Sequence of chain 13.C:
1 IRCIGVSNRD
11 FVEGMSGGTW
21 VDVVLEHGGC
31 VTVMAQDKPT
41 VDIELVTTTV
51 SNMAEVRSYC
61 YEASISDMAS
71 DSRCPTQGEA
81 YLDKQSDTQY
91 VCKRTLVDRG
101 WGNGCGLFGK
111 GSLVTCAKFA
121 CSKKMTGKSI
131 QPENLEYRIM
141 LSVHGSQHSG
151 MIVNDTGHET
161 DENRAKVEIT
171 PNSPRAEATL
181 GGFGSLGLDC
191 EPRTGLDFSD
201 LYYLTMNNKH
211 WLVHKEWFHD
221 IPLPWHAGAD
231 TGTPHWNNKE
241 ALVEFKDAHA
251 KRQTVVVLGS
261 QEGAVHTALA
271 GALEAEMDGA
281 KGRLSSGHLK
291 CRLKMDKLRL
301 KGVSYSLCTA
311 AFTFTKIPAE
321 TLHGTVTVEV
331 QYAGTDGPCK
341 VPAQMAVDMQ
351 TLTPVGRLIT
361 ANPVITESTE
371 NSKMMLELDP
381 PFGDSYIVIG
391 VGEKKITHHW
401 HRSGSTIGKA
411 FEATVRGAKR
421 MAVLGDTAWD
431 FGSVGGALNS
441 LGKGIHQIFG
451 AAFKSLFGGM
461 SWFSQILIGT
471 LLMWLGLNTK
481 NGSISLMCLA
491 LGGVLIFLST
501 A

Binding-site contacts:
Ligand atom C2 contacts residue LEU96 of chain 13.H at 3.6 Å (hydrophobic).
Ligand atom C8 contacts residue GLY150 of chain 13.C at 3.8 Å.
Ligand atom C3 contacts residue SER95 of chain 13.H at 3.2 Å.
Ligand atom C1 contacts residue LEU96 of chain 13.H at 3.9 Å (hydrophobic).
Ligand atom O7 contacts residue GLY150 of chain 13.C at 2.8 Å (h-bond).
Ligand atom C4 contacts residue LEU96 of chain 13.H at 4.3 Å (hydrophobic).
Ligand atom C1 contacts residue SER95 of chain 13.H at 3.6 Å.
Ligand atom C7 contacts residue SER95 of chain 13.H at 3.5 Å.
Ligand atom C7 contacts residue ASN154 of chain 13.C at 3.4 Å.
Ligand atom O5 contacts residue ASN154 of chain 13.C at 4.0 Å.
Ligand atom C2 contacts residue MET151 of chain 13.C at 4.1 Å (hydrophobic).
Ligand atom C8 contacts residue ASN154 of chain 13.C at 4.2 Å.
Ligand atom C8 contacts residue ASP94 of chain 13.H at 3.5 Å.
Ligand atom O5 contacts residue LEU96 of chain 13.H at 4.5 Å.
Ligand atom N2 contacts residue SER95 of chain 13.H at 2.6 Å (h-bond).
Ligand atom O7 contacts residue ASN154 of chain 13.C at 2.9 Å (h-bond).
Ligand atom C2 contacts residue SER95 of chain 13.H at 3.4 Å.
Ligand atom O7 contacts residue HIS148 of chain 13.C at 4.0 Å.
Ligand atom C3 contacts residue LEU96 of chain 13.H at 4.2 Å (hydrophobic).
Ligand atom O5 contacts residue MET151 of chain 13.C at 3.8 Å.
Ligand atom C2 contacts residue ASN154 of chain 13.C at 4.0 Å.
Ligand atom O4 contacts residue LEU96 of chain 13.H at 3.2 Å.
Ligand atom O7 contacts residue MET151 of chain 13.C at 3.3 Å.
Ligand atom N2 contacts residue LEU96 of chain 13.H at 3.6 Å.
Ligand atom C7 contacts residue GLY150 of chain 13.C at 3.7 Å.
Ligand atom C1 contacts residue ASN154 of chain 13.C at 3.1 Å.
Ligand atom C8 contacts residue SER95 of chain 13.H at 3.5 Å.
Ligand atom O3 contacts residue LEU96 of chain 13.H at 4.1 Å.
Ligand atom N2 contacts residue ASN154 of chain 13.C at 3.9 Å.
Ligand atom O3 contacts residue SER95 of chain 13.H at 3.2 Å (h-bond).
Ligand atom C1 contacts residue MET151 of chain 13.C at 3.6 Å (hydrophobic).
Ligand atom C7 contacts residue MET151 of chain 13.C at 4.3 Å (hydrophobic).

This protein binds this small molecule.
Small molecule (SMILES): CC(=O)N[C@H]1[C@H](O[C@H]2[C@H](O)[C@@H](NC(C)=O)CO[C@@H]2CO)O[C@H](CO)[C@@H](O)[C@@H]1O

Sequence of chain 13.H:
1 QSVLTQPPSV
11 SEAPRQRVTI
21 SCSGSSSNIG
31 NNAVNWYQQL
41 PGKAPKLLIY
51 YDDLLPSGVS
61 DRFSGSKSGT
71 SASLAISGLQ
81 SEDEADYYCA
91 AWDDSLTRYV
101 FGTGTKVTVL